Sequence of chain 1.A:
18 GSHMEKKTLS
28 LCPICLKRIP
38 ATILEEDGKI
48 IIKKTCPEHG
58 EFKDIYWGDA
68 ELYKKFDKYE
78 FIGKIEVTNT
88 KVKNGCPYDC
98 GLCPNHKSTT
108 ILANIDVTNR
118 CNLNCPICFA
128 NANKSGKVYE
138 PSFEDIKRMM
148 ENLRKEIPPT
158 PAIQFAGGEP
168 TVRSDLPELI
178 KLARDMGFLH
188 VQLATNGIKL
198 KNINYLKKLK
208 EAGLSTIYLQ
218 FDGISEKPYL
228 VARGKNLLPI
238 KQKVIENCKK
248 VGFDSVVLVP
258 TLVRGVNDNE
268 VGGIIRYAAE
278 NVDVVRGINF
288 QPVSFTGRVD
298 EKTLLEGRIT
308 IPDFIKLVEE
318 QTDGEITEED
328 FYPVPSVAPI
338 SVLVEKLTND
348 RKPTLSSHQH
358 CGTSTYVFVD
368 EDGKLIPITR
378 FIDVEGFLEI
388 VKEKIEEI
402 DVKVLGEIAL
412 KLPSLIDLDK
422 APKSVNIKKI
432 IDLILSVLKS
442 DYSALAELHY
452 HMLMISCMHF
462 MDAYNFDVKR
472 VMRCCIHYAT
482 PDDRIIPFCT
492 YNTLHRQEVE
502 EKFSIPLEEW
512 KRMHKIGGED

Binding-site contacts:
Ligand atom O4' contacts residue GLN288 of chain 1.A at 2.9 Å (h-bond).
Ligand atom C1' contacts residue GLN288 of chain 1.A at 3.5 Å.
Ligand atom O4' contacts residue PHE126 of chain 1.A at 3.4 Å.
Ligand atom N7 contacts residue PHE126 of chain 1.A at 3.1 Å (h-bond).
Ligand atom N9 contacts residue PHE126 of chain 1.A at 3.6 Å.
Ligand atom N6 contacts residue ILE124 of chain 1.A at 3.6 Å.
Ligand atom N1 contacts residue VAL290 of chain 1.A at 3.6 Å.
Ligand atom N3 contacts residue THR258 of chain 1.A at 3.2 Å (h-bond).
Ligand atom C2' contacts residue MET1 of chain 1.G at 3.7 Å (hydrophobic).
Ligand atom N1 contacts residue SER291 of chain 1.A at 3.0 Å (h-bond).
Ligand atom C2 contacts residue SER291 of chain 1.A at 3.9 Å.
Ligand atom N3 contacts residue GLN288 of chain 1.A at 2.9 Å (h-bond).
Ligand atom C1' contacts residue THR258 of chain 1.A at 3.2 Å.
Ligand atom C6 contacts residue SER291 of chain 1.A at 3.8 Å.
Ligand atom C2 contacts residue THR258 of chain 1.A at 3.8 Å.
Ligand atom O2' contacts residue ARG230 of chain 1.A at 2.8 Å (salt-bridge).
Ligand atom C2 contacts residue GLN288 of chain 1.A at 3.8 Å.
Ligand atom N6 contacts residue PHE126 of chain 1.A at 3.8 Å.
Ligand atom N6 contacts residue VAL290 of chain 1.A at 3.9 Å.
Ligand atom O2' contacts residue GLN217 of chain 1.A at 3.4 Å.
Ligand atom N9 contacts residue THR258 of chain 1.A at 3.2 Å (h-bond).
Ligand atom O3' contacts residue VAL256 of chain 1.A at 3.6 Å.
Ligand atom N7 contacts residue ILE124 of chain 1.A at 3.8 Å.
Ligand atom C8 contacts residue PHE126 of chain 1.A at 3.5 Å (hydrophobic).
Ligand atom C2 contacts residue PRO289 of chain 1.A at 3.9 Å (hydrophobic).
Ligand atom C5' contacts residue LPP1 of chain 1.I at 3.6 Å.
Ligand atom O3' contacts residue GLN217 of chain 1.A at 3.3 Å.
Ligand atom C6 contacts residue PHE126 of chain 1.A at 3.9 Å (hydrophobic).
Ligand atom N6 contacts residue SER291 of chain 1.A at 2.9 Å (h-bond).
Ligand atom C4' contacts residue GLN288 of chain 1.A at 3.5 Å.
Ligand atom C4 contacts residue THR258 of chain 1.A at 3.2 Å.
Ligand atom C5 contacts residue PHE126 of chain 1.A at 3.6 Å (hydrophobic).
Ligand atom C3' contacts residue MET1 of chain 1.G at 3.4 Å (hydrophobic).
Ligand atom C4 contacts residue GLN288 of chain 1.A at 3.8 Å.
Ligand atom O2' contacts residue THR258 of chain 1.A at 3.4 Å (h-bond).
Ligand atom C2' contacts residue THR258 of chain 1.A at 3.9 Å.
Ligand atom C4 contacts residue PHE126 of chain 1.A at 3.7 Å (hydrophobic).
Ligand atom N7 contacts residue CYS125 of chain 1.A at 3.7 Å.
Ligand atom O3' contacts residue MET1 of chain 1.G at 3.6 Å.
Ligand atom C5' contacts residue PHE126 of chain 1.A at 3.9 Å (hydrophobic).

A small-molecule ligand and the protein it binds are described below.
Small molecule (SMILES): C[C@H]1O[C@@H](n2cnc3c(N)ncnc32)[C@H](O)[C@@H]1O